Sequence of chain 100.B:
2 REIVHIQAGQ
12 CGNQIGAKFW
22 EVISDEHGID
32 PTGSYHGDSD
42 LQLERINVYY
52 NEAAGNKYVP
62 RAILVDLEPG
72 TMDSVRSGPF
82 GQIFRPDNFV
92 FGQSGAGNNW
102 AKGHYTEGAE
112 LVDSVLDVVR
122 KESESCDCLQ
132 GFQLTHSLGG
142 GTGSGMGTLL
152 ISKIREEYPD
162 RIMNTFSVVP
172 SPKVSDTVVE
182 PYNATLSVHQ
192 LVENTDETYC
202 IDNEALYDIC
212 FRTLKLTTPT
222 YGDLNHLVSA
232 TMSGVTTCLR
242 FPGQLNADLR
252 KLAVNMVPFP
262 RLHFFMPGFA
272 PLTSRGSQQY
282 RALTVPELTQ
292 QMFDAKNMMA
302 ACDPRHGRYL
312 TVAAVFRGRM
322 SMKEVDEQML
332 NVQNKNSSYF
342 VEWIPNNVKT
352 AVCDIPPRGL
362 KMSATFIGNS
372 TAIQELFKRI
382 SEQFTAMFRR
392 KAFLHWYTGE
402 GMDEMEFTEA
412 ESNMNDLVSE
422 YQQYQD

This small molecule binds to this protein.
Small molecule (SMILES): Nc1nc2c(ncn2[C@@H]2O[C@H](CO[P](=O)(O)C[P](=O)(O)OP(=O)(O)O)[C@@H](O)[C@H]2O)c(=O)[nH]1

Binding-site contacts:
Ligand atom O2A contacts residue GLN11 of chain 100.B at 3.5 Å (h-bond).
Ligand atom C2 contacts residue ASN226 of chain 100.B at 3.6 Å.
Ligand atom O3B contacts residue GLY142 of chain 100.B at 3.5 Å (h-bond).
Ligand atom O3B contacts residue MG1 of chain 100.F at 3.8 Å.
Ligand atom C2 contacts residue ASN204 of chain 100.B at 3.4 Å.
Ligand atom N2 contacts residue ASN204 of chain 100.B at 2.6 Å (h-bond).
Ligand atom N3 contacts residue VAL169 of chain 100.B at 3.8 Å.
Ligand atom PG contacts residue GLY142 of chain 100.B at 3.9 Å.
Ligand atom N2 contacts residue ASN226 of chain 100.B at 2.9 Å (h-bond).
Ligand atom C6 contacts residue GLN15 of chain 100.B at 3.6 Å.
Ligand atom C2 contacts residue TYR222 of chain 100.B at 3.5 Å (hydrophobic).
Ligand atom O2G contacts residue ASN99 of chain 100.B at 2.9 Å (h-bond).
Ligand atom C4' contacts residue SER138 of chain 100.B at 3.2 Å.
Ligand atom O6 contacts residue ASN226 of chain 100.B at 3.1 Å (h-bond).
Ligand atom O3' contacts residue GLU181 of chain 100.B at 3.3 Å (salt-bridge).
Ligand atom N3 contacts residue ASN204 of chain 100.B at 3.0 Å (h-bond).
Ligand atom O2B contacts residue GLY10 of chain 100.B at 3.2 Å.
Ligand atom O1G contacts residue ALA97 of chain 100.B at 3.0 Å (h-bond).
Ligand atom O1B contacts residue MG1 of chain 100.F at 2.4 Å.
Ligand atom N1 contacts residue ASN226 of chain 100.B at 2.7 Å (h-bond).
Ligand atom O4' contacts residue SER138 of chain 100.B at 3.3 Å (h-bond).
Ligand atom O6 contacts residue GLN15 of chain 100.B at 2.5 Å (h-bond).
Ligand atom O2G contacts residue GLY142 of chain 100.B at 3.0 Å (h-bond).
Ligand atom O2A contacts residue CYS12 of chain 100.B at 3.3 Å (h-bond).
Ligand atom PB contacts residue GLY10 of chain 100.B at 3.9 Å.
Ligand atom N1 contacts residue TYR222 of chain 100.B at 3.2 Å.
Ligand atom O1B contacts residue GLN11 of chain 100.B at 3.2 Å (h-bond).
Ligand atom O6 contacts residue TYR222 of chain 100.B at 3.8 Å.
Ligand atom O2B contacts residue THR143 of chain 100.B at 2.7 Å (h-bond).
Ligand atom O1G contacts residue THR143 of chain 100.B at 3.4 Å.
Ligand atom PG contacts residue MG1 of chain 100.F at 3.5 Å.
Ligand atom O1B contacts residue GLY10 of chain 100.B at 3.7 Å.
Ligand atom C6 contacts residue TYR222 of chain 100.B at 3.7 Å (hydrophobic).
Ligand atom O2B contacts residue GLY144 of chain 100.B at 2.7 Å (h-bond).
Ligand atom O3G contacts residue MG1 of chain 100.F at 2.5 Å.
Ligand atom O1A contacts residue GLN11 of chain 100.B at 3.1 Å.
Ligand atom PB contacts residue THR143 of chain 100.B at 3.3 Å.
Ligand atom PB contacts residue MG1 of chain 100.F at 3.7 Å.
Ligand atom C6 contacts residue ASN226 of chain 100.B at 3.3 Å.
Ligand atom O3B contacts residue THR143 of chain 100.B at 3.1 Å (h-bond).